Sequence of chain 1.K:
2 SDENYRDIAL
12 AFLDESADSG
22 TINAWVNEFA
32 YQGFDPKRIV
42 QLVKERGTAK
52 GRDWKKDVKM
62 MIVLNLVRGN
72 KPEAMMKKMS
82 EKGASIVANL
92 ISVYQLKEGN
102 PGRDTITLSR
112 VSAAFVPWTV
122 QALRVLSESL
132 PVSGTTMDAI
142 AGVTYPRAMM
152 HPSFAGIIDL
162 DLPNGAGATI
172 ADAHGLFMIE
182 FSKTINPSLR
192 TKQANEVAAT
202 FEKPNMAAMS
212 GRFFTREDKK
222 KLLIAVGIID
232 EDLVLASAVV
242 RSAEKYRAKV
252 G

Sequence of chain 1.J:
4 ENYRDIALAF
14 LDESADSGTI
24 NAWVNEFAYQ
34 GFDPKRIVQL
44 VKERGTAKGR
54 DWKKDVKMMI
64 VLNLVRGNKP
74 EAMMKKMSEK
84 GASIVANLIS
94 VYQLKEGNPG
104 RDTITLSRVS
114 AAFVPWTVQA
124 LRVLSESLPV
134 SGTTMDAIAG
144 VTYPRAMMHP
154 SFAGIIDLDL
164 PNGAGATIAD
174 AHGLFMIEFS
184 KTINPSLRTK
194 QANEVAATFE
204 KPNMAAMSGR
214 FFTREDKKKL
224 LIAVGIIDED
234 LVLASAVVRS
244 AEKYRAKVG

Sequence of chain 1.L:
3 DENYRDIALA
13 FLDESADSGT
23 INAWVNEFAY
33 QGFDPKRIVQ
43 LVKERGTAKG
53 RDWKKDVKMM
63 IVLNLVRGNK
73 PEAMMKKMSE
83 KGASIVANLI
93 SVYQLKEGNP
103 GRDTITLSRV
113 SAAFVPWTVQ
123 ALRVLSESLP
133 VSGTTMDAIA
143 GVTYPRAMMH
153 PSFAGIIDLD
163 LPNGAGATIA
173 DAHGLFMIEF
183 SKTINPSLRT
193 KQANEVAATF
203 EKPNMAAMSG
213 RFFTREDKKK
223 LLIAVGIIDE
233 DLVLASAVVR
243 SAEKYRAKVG

Binding-site contacts:
Ligand atom C4 contacts residue TYR32 of chain 1.L at 3.3 Å (hydrophobic).
Ligand atom C6 contacts residue THR185 of chain 1.K at 3.4 Å.
Ligand atom O2 contacts residue MET207 of chain 1.K at 3.3 Å.
Ligand atom O2 contacts residue ALA209 of chain 1.K at 3.1 Å.
Ligand atom N3 contacts residue SER211 of chain 1.K at 3.2 Å (h-bond).
Ligand atom O2 contacts residue ALA208 of chain 1.K at 3.2 Å (h-bond).
Ligand atom O2' contacts residue TYR32 of chain 1.L at 3.3 Å (h-bond).
Ligand atom O4' contacts residue THR185 of chain 1.J at 3.1 Å (h-bond).
Ligand atom OP1 contacts residue ARG111 of chain 1.K at 2.8 Å (salt-bridge).
Ligand atom OP2 contacts residue TYR32 of chain 1.K at 2.7 Å (h-bond).
Ligand atom OP2 contacts residue LYS79 of chain 1.J at 3.1 Å (salt-bridge).
Ligand atom N2 contacts residue THR201 of chain 1.K at 3.0 Å (h-bond).
Ligand atom C2 contacts residue PHE35 of chain 1.K at 3.3 Å (hydrophobic).
Ligand atom O2' contacts residue TYR32 of chain 1.K at 3.3 Å.
Ligand atom O2 contacts residue THR185 of chain 1.K at 3.3 Å (h-bond).
Ligand atom O2 contacts residue SER211 of chain 1.K at 3.1 Å (h-bond).
Ligand atom O4 contacts residue TYR32 of chain 1.L at 3.2 Å.
Ligand atom O2' contacts residue PRO188 of chain 1.K at 3.0 Å.
Ligand atom C1' contacts residue THR185 of chain 1.J at 3.1 Å.
Ligand atom O2' contacts residue LYS204 of chain 1.K at 2.8 Å (salt-bridge).
Ligand atom N3 contacts residue ALA208 of chain 1.K at 3.3 Å (h-bond).
Ligand atom O5' contacts residue ASN101 of chain 1.L at 3.3 Å (h-bond).
Ligand atom O2' contacts residue ASN71 of chain 1.K at 3.0 Å (h-bond).
Ligand atom C2 contacts residue TYR32 of chain 1.L at 3.2 Å (hydrophobic).
Ligand atom OP1 contacts residue ASN101 of chain 1.K at 2.6 Å (h-bond).
Ligand atom C4 contacts residue SER110 of chain 1.K at 3.1 Å.
Ligand atom C2 contacts residue THR185 of chain 1.K at 2.9 Å.
Ligand atom OP2 contacts residue ASN101 of chain 1.L at 3.2 Å (h-bond).
Ligand atom N3 contacts residue THR185 of chain 1.K at 3.2 Å (h-bond).
Ligand atom N1 contacts residue THR185 of chain 1.K at 3.0 Å (h-bond).
Ligand atom OP1 contacts residue PHE35 of chain 1.K at 3.2 Å.
Ligand atom O4 contacts residue SER110 of chain 1.K at 2.5 Å (h-bond).
Ligand atom OP1 contacts residue LYS79 of chain 1.J at 3.2 Å (salt-bridge).
Ligand atom O3' contacts residue PRO205 of chain 1.L at 3.4 Å.
Ligand atom N3 contacts residue PHE35 of chain 1.K at 3.3 Å.
Ligand atom O4' contacts residue ILE186 of chain 1.K at 3.1 Å (h-bond).
Ligand atom O6 contacts residue VAL68 of chain 1.J at 3.1 Å (h-bond).
Ligand atom N3 contacts residue TYR32 of chain 1.L at 3.2 Å.
Ligand atom O2 contacts residue ARG191 of chain 1.K at 2.7 Å (salt-bridge).
Ligand atom OP2 contacts residue ARG111 of chain 1.K at 2.9 Å (salt-bridge).

The protein below binds the small molecule below.
Small molecule (SMILES): Nc1ccn([C@@H]2O[C@H](CO[P](=O)(O)O[C@H]3[C@@H](O)[C@H](n4ccc(=O)[nH]c4=O)O[C@@H]3CO[P](=O)(O)O[C@H]3[C@@H](O)[C@H](n4ccc(=O)[nH]c4=O)O[C@@H]3CO[P](=O)(O)O[C@H]3[C@@H](O)[C@H](n4ccc(=O)[nH]c4=O)O[C@@H]3CO[P](=O)(O)O[C@H]3[C@@H](O)[C@H](n4cnc5c(=O)nc(N)[nH]c54)O[C@@H]3CO[P](=O)(O)O[C@H]3[C@@H](O)[C@H](n4ccc(=O)[nH]c4=O)O[C@@H]3CO[P](=O)(O)O[C@H]3[C@@H](O)[C@H](n4cnc5c(=O)nc(N)[nH]c54)O[C@@H]3CO[P](=O)(O)O[C@H]3[C@@H](O)[C@H](n4ccc(=O)[nH]c4=O)O[C@@H]3CO)[C@@H](O[P](=O)(O)OC[C@H]3O[C@@H](n4ccc(=O)[nH]c4=O)[C@H](O)[C@@H]3O)[C@H]2O)c(=O)n1